Binding-site contacts:
Ligand atom C4 contacts residue TRP88 of chain 1.D at 3.7 Å (hydrophobic).
Ligand atom C6 contacts residue GLN61 of chain 1.D at 4.2 Å.
Ligand atom C5 contacts residue GLN56 of chain 1.D at 4.4 Å.
Ligand atom C6 contacts residue GLN56 of chain 1.D at 3.9 Å.
Ligand atom O2 contacts residue ASN90 of chain 1.D at 3.5 Å (h-bond).
Ligand atom O4 contacts residue HIS57 of chain 1.D at 4.4 Å.
Ligand atom O4 contacts residue GLN56 of chain 1.D at 3.5 Å.
Ligand atom C4 contacts residue LYS91 of chain 1.D at 3.9 Å.
Ligand atom O1 contacts residue GLN56 of chain 1.D at 4.4 Å.
Ligand atom C6 contacts residue GLU51 of chain 1.D at 3.8 Å.
Ligand atom C5 contacts residue GLU51 of chain 1.D at 4.4 Å.
Ligand atom C5 contacts residue TRP88 of chain 1.D at 3.8 Å (hydrophobic).
Ligand atom C4 contacts residue GLN56 of chain 1.D at 4.5 Å.
Ligand atom O6 contacts residue HIS57 of chain 1.D at 3.5 Å.
Ligand atom O4 contacts residue GLU51 of chain 1.D at 2.9 Å (salt-bridge).
Ligand atom C3 contacts residue ASN90 of chain 1.D at 3.8 Å.
Ligand atom C3 contacts residue TRP88 of chain 1.D at 3.8 Å (hydrophobic).
Ligand atom C2 contacts residue ASN90 of chain 1.D at 4.5 Å.
Ligand atom C2 contacts residue LYS91 of chain 1.D at 4.2 Å.
Ligand atom C6 contacts residue TRP88 of chain 1.D at 3.9 Å (hydrophobic).
Ligand atom O3 contacts residue ASN90 of chain 1.D at 2.8 Å (h-bond).
Ligand atom O6 contacts residue TRP88 of chain 1.D at 3.7 Å.
Ligand atom C6 contacts residue HIS57 of chain 1.D at 3.4 Å.
Ligand atom O6 contacts residue GLN56 of chain 1.D at 3.8 Å.
Ligand atom O3 contacts residue TRP88 of chain 1.D at 4.2 Å.
Ligand atom O4 contacts residue LYS91 of chain 1.D at 2.9 Å (salt-bridge).
Ligand atom O5 contacts residue GLN56 of chain 1.D at 3.7 Å.
Ligand atom O3 contacts residue LYS91 of chain 1.D at 3.0 Å (salt-bridge).
Ligand atom O6 contacts residue GLN61 of chain 1.D at 3.1 Å (h-bond).
Ligand atom C3 contacts residue LYS91 of chain 1.D at 3.8 Å.
Ligand atom C4 contacts residue GLU51 of chain 1.D at 3.6 Å.

A protein and the small-molecule ligand that binds it are described below.
Small molecule (SMILES): OC[C@H]1O[C@@H](O)[C@H](O)[C@@H](O)[C@H]1O

Sequence of chain 1.D:
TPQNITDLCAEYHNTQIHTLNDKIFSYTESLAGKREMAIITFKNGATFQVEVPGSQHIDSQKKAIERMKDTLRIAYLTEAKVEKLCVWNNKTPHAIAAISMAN